Sequence of chain 2.A:
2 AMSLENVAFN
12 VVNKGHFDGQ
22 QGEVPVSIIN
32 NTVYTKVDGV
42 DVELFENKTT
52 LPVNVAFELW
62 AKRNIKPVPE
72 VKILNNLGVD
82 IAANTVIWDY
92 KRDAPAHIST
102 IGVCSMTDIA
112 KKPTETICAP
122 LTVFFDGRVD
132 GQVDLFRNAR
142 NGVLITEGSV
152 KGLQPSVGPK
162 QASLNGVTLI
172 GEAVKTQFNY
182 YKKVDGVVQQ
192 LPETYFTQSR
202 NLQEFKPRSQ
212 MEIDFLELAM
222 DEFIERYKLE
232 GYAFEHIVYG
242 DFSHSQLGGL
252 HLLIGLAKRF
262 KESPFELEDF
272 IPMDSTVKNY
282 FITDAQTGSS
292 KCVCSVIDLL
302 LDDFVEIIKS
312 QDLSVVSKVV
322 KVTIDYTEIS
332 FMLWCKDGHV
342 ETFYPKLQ

Sequence of chain 3.A:
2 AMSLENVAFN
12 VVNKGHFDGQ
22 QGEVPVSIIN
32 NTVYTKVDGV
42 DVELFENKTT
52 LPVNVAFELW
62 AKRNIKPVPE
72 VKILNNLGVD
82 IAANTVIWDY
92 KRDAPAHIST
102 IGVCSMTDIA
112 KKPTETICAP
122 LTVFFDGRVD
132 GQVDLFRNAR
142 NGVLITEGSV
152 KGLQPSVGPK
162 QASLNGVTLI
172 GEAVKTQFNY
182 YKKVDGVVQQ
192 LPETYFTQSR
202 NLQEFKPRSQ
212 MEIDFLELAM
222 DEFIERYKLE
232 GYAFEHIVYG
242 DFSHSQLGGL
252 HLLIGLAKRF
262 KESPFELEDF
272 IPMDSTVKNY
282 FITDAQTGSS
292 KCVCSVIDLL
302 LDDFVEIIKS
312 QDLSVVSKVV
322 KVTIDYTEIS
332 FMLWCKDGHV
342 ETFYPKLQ

Binding-site contacts:
Ligand atom C1 contacts residue ALA97 of chain 3.A at 3.8 Å (hydrophobic).
Ligand atom C12 contacts residue VAL80 of chain 3.A at 3.5 Å (hydrophobic).
Ligand atom C8 contacts residue ASP39 of chain 2.A at 3.9 Å.
Ligand atom C6 contacts residue ASP39 of chain 2.A at 3.4 Å.
Ligand atom C11 contacts residue ASP81 of chain 3.A at 3.8 Å.
Ligand atom C1 contacts residue VAL80 of chain 3.A at 3.7 Å (hydrophobic).
Ligand atom C3 contacts residue ALA97 of chain 3.A at 3.9 Å (hydrophobic).
Ligand atom C10 contacts residue GLY79 of chain 3.A at 3.7 Å.
Ligand atom C14 contacts residue HIS98 of chain 3.A at 3.3 Å.
Ligand atom F1 contacts residue VAL80 of chain 3.A at 4.0 Å.
Ligand atom C2 contacts residue LEU75 of chain 3.A at 3.7 Å (hydrophobic).
Ligand atom C4 contacts residue ALA97 of chain 3.A at 3.4 Å (hydrophobic).
Ligand atom C11 contacts residue GLY79 of chain 3.A at 3.8 Å.
Ligand atom C9 contacts residue ASN76 of chain 3.A at 3.2 Å.
Ligand atom F1 contacts residue LEU75 of chain 3.A at 3.9 Å.
Ligand atom C13 contacts residue HIS98 of chain 3.A at 3.5 Å.
Ligand atom C7 contacts residue ASP39 of chain 2.A at 3.7 Å.
Ligand atom C8 contacts residue ASN76 of chain 3.A at 3.7 Å.
Ligand atom F1 contacts residue ILE88 of chain 3.A at 3.4 Å.
Ligand atom N1 contacts residue ASN76 of chain 3.A at 3.0 Å (h-bond).
Ligand atom C5 contacts residue ALA97 of chain 3.A at 3.5 Å (hydrophobic).
Ligand atom C12 contacts residue ASP81 of chain 3.A at 3.4 Å.
Ligand atom C3 contacts residue ASN76 of chain 3.A at 3.3 Å.
Ligand atom C9 contacts residue ASP39 of chain 2.A at 3.9 Å.
Ligand atom F1 contacts residue HIS98 of chain 3.A at 3.8 Å.
Ligand atom C5 contacts residue VAL80 of chain 3.A at 3.4 Å (hydrophobic).
Ligand atom C2 contacts residue ALA97 of chain 3.A at 3.7 Å (hydrophobic).
Ligand atom C4 contacts residue ASN76 of chain 3.A at 3.8 Å.
Ligand atom C10 contacts residue ASN76 of chain 3.A at 3.9 Å.
Ligand atom C3 contacts residue VAL80 of chain 3.A at 3.9 Å (hydrophobic).
Ligand atom C5 contacts residue ASN76 of chain 3.A at 3.3 Å.
Ligand atom C13 contacts residue ASP81 of chain 3.A at 3.5 Å.
Ligand atom C13 contacts residue VAL80 of chain 3.A at 3.5 Å (hydrophobic).
Ligand atom C13 contacts residue ALA97 of chain 3.A at 3.4 Å (hydrophobic).
Ligand atom C4 contacts residue VAL80 of chain 3.A at 3.3 Å (hydrophobic).
Ligand atom C14 contacts residue VAL80 of chain 3.A at 3.8 Å (hydrophobic).
Ligand atom N1 contacts residue VAL80 of chain 3.A at 2.8 Å (h-bond).
Ligand atom C6 contacts residue VAL80 of chain 3.A at 3.4 Å (hydrophobic).
Ligand atom C1 contacts residue HIS98 of chain 3.A at 4.0 Å.
Ligand atom C7 contacts residue VAL80 of chain 3.A at 3.6 Å (hydrophobic).

The small molecule below binds the protein below.
Small molecule (SMILES): Fc1ccc(CNCc2ccccc2)cc1